Sequence of chain 1.B:
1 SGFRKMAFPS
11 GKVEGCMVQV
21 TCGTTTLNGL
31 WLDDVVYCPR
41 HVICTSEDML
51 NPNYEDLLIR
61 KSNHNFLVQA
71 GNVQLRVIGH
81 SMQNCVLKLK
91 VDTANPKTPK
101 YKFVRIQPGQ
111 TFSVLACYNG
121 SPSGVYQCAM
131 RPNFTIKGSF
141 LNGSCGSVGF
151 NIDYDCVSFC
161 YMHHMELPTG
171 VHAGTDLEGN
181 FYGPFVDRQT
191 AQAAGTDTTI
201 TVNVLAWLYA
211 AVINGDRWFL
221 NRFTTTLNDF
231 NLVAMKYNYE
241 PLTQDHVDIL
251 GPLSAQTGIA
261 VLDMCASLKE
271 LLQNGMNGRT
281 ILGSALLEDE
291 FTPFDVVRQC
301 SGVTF

Sequence of chain 1.A:
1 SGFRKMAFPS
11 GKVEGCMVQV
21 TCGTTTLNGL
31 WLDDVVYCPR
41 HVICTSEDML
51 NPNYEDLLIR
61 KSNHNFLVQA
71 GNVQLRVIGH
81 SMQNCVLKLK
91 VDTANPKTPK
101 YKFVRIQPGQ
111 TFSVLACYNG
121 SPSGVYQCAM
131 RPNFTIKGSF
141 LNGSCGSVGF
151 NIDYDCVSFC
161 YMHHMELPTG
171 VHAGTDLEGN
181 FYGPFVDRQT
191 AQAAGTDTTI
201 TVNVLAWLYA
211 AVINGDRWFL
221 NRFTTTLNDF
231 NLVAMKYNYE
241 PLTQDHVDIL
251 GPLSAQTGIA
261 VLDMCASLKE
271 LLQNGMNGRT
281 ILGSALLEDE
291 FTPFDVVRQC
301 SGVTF

This protein binds this small molecule.
Small molecule (SMILES): CCOC(=O)CC[C@H](C[C@@H]1CCNC1=O)NC(=O)[C@H](Cc1ccc(F)cc1)NC(=O)[C@H](N)Cc1ccccc1

Binding-site contacts:
Ligand atom C34 contacts residue MET165 of chain 1.B at 3.4 Å (hydrophobic).
Ligand atom C07 contacts residue CYS145 of chain 1.B at 3.0 Å (hydrophobic).
Ligand atom C27 contacts residue HIS41 of chain 1.B at 3.6 Å.
Ligand atom C34 contacts residue GLN192 of chain 1.B at 3.5 Å.
Ligand atom O17 contacts residue GLY143 of chain 1.B at 3.3 Å.
Ligand atom C05 contacts residue HIS41 of chain 1.B at 3.6 Å.
Ligand atom N11 contacts residue SER1 of chain 1.A at 3.7 Å.
Ligand atom C22 contacts residue ASN142 of chain 1.B at 3.5 Å.
Ligand atom C33 contacts residue GLN189 of chain 1.B at 3.7 Å.
Ligand atom O12 contacts residue GLU166 of chain 1.B at 3.3 Å (salt-bridge).
Ligand atom N11 contacts residue PHE140 of chain 1.B at 3.0 Å (h-bond).
Ligand atom C15 contacts residue CYS145 of chain 1.B at 3.7 Å (hydrophobic).
Ligand atom C10 contacts residue PHE140 of chain 1.B at 3.6 Å (hydrophobic).
Ligand atom N32 contacts residue GLU166 of chain 1.B at 3.0 Å (salt-bridge).
Ligand atom C39 contacts residue GLN192 of chain 1.B at 3.6 Å.
Ligand atom F30 contacts residue GLN189 of chain 1.B at 3.5 Å.
Ligand atom F30 contacts residue MET49 of chain 1.B at 3.1 Å.
Ligand atom C04 contacts residue HIS164 of chain 1.B at 3.7 Å.
Ligand atom C29 contacts residue MET49 of chain 1.B at 3.5 Å (hydrophobic).
Ligand atom C25 contacts residue ASP187 of chain 1.B at 3.5 Å.
Ligand atom O12 contacts residue PHE140 of chain 1.B at 3.2 Å.
Ligand atom N11 contacts residue GLU166 of chain 1.B at 3.0 Å (salt-bridge).
Ligand atom O17 contacts residue SER144 of chain 1.B at 3.6 Å (h-bond).
Ligand atom N06 contacts residue CYS145 of chain 1.B at 3.1 Å (h-bond).
Ligand atom C21 contacts residue THR26 of chain 1.B at 3.1 Å.
Ligand atom N06 contacts residue HIS164 of chain 1.B at 3.1 Å (h-bond).
Ligand atom C13 contacts residue CYS145 of chain 1.B at 1.9 Å (hydrophobic).
Ligand atom O12 contacts residue HIS172 of chain 1.B at 3.5 Å.
Ligand atom O17 contacts residue CYS145 of chain 1.B at 3.3 Å (h-bond).
Ligand atom C39 contacts residue ARG188 of chain 1.B at 3.4 Å.
Ligand atom O16 contacts residue THR26 of chain 1.B at 3.7 Å.
Ligand atom O03 contacts residue GLU166 of chain 1.B at 3.2 Å (salt-bridge).
Ligand atom C14 contacts residue CYS145 of chain 1.B at 3.0 Å (hydrophobic).
Ligand atom C10 contacts residue GLU166 of chain 1.B at 3.5 Å.
Ligand atom C08 contacts residue CYS145 of chain 1.B at 3.6 Å (hydrophobic).
Ligand atom O12 contacts residue HIS163 of chain 1.B at 3.2 Å (h-bond).
Ligand atom C20 contacts residue THR26 of chain 1.B at 3.3 Å.
Ligand atom C26 contacts residue HIS41 of chain 1.B at 3.1 Å.
Ligand atom F30 contacts residue ARG188 of chain 1.B at 3.4 Å.
Ligand atom C39 contacts residue MET165 of chain 1.B at 3.4 Å (hydrophobic).